Sequence of chain 1.B:
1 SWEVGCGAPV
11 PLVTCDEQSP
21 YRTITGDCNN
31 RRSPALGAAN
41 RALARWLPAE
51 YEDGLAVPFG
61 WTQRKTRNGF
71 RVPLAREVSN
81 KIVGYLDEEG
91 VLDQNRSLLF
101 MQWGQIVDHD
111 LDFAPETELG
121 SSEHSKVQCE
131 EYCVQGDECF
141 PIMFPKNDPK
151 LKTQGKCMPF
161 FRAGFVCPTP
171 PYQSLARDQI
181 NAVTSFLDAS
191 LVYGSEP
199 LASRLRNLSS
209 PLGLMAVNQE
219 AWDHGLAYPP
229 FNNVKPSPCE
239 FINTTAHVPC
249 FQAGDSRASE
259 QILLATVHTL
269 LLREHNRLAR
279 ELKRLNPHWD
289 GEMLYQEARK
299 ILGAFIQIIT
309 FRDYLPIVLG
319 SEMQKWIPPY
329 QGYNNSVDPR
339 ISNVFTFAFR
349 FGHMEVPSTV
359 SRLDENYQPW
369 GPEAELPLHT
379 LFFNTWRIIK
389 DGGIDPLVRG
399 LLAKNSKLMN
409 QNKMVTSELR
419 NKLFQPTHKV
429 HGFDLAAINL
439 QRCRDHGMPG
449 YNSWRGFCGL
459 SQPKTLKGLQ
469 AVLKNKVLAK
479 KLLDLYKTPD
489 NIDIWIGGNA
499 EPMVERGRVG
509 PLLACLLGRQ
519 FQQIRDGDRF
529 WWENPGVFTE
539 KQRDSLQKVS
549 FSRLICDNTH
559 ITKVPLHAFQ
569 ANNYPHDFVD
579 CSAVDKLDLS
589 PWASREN

Binding-site contacts:
Ligand atom O6 contacts residue ALA244 of chain 1.B at 3.6 Å.
Ligand atom C6 contacts residue TRP384 of chain 1.B at 3.8 Å (hydrophobic).
Ligand atom C5 contacts residue TRP384 of chain 1.B at 4.2 Å (hydrophobic).
Ligand atom O5 contacts residue ALA244 of chain 1.B at 4.1 Å.
Ligand atom O5 contacts residue ASN241 of chain 1.B at 2.5 Å (h-bond).
Ligand atom O7 contacts residue TRP384 of chain 1.B at 3.8 Å.
Ligand atom C8 contacts residue ASN241 of chain 1.B at 3.4 Å.
Ligand atom O7 contacts residue ASN241 of chain 1.B at 3.1 Å (h-bond).
Ligand atom C7 contacts residue ASN241 of chain 1.B at 2.8 Å.
Ligand atom O6 contacts residue LYS388 of chain 1.B at 4.3 Å.
Ligand atom O5 contacts residue TRP384 of chain 1.B at 3.9 Å.
Ligand atom O7 contacts residue ILE240 of chain 1.B at 4.5 Å.
Ligand atom C1 contacts residue TRP384 of chain 1.B at 4.4 Å (hydrophobic).
Ligand atom O3 contacts residue TRP384 of chain 1.B at 4.5 Å.
Ligand atom C6 contacts residue ALA244 of chain 1.B at 4.4 Å (hydrophobic).
Ligand atom C4 contacts residue ASN241 of chain 1.B at 4.3 Å.
Ligand atom C4 contacts residue TRP384 of chain 1.B at 4.2 Å (hydrophobic).
Ligand atom C5 contacts residue ASN241 of chain 1.B at 3.7 Å.
Ligand atom N2 contacts residue ASN241 of chain 1.B at 2.6 Å (h-bond).
Ligand atom C2 contacts residue TRP384 of chain 1.B at 3.9 Å (hydrophobic).
Ligand atom C8 contacts residue LYS388 of chain 1.B at 3.9 Å.
Ligand atom C2 contacts residue ASN241 of chain 1.B at 2.3 Å.
Ligand atom C3 contacts residue ASN241 of chain 1.B at 3.7 Å.
Ligand atom C3 contacts residue TRP384 of chain 1.B at 4.5 Å (hydrophobic).
Ligand atom O6 contacts residue GLU371 of chain 1.B at 4.2 Å.
Ligand atom C1 contacts residue ASN241 of chain 1.B at 1.4 Å.

A protein and the small-molecule ligand that binds it are described below.
Small molecule (SMILES): CC(=O)N[C@H]1[C@H](O[C@H]2[C@H](O)[C@@H](NC(C)=O)CO[C@@H]2CO)O[C@H](CO)[C@@H](O)[C@@H]1O